Binding-site contacts:
Ligand atom O4' contacts residue DG3 of chain 42.C at 3.2 Å (h-bond).
Ligand atom C4 contacts residue DG3 of chain 42.C at 3.5 Å.
Ligand atom O3' contacts residue HIS496 of chain 42.A at 3.7 Å.
Ligand atom N1 contacts residue TYR404 of chain 42.A at 3.6 Å.
Ligand atom C5' contacts residue PHE402 of chain 42.A at 3.4 Å (hydrophobic).
Ligand atom N4 contacts residue VAL495 of chain 42.A at 3.1 Å.
Ligand atom N3 contacts residue GLU493 of chain 42.A at 3.5 Å (salt-bridge).
Ligand atom C5 contacts residue DG3 of chain 42.C at 3.4 Å.
Ligand atom C5' contacts residue SER403 of chain 42.A at 3.2 Å.
Ligand atom O3' contacts residue SER403 of chain 42.A at 3.5 Å.
Ligand atom N4 contacts residue GLU493 of chain 42.A at 2.6 Å (salt-bridge).
Ligand atom C2' contacts residue THR494 of chain 42.A at 3.3 Å.
Ligand atom N3 contacts residue DG3 of chain 42.C at 3.4 Å.
Ligand atom OP2 contacts residue HIS496 of chain 42.A at 2.9 Å (h-bond).
Ligand atom C5 contacts residue VAL495 of chain 42.A at 3.0 Å (hydrophobic).
Ligand atom O5' contacts residue SER403 of chain 42.A at 3.1 Å (h-bond).
Ligand atom C1' contacts residue DG3 of chain 42.C at 3.7 Å.
Ligand atom C5' contacts residue ASP401 of chain 42.A at 3.5 Å.
Ligand atom C4 contacts residue PHE487 of chain 42.A at 3.7 Å (hydrophobic).
Ligand atom C2 contacts residue TYR404 of chain 42.A at 3.6 Å (hydrophobic).
Ligand atom N9 contacts residue DG3 of chain 42.C at 3.6 Å.
Ligand atom O3' contacts residue ASP401 of chain 42.A at 3.5 Å.
Ligand atom C6 contacts residue DG3 of chain 42.C at 3.5 Å.
Ligand atom N4 contacts residue PHE487 of chain 42.A at 2.9 Å (h-bond).
Ligand atom C4 contacts residue VAL495 of chain 42.A at 3.1 Å (hydrophobic).
Ligand atom C1' contacts residue SER403 of chain 42.A at 3.2 Å.
Ligand atom O6 contacts residue DG4 of chain 42.C at 3.5 Å (h-bond).
Ligand atom O5' contacts residue ASP401 of chain 42.A at 3.7 Å.
Ligand atom N1 contacts residue DG3 of chain 42.C at 3.5 Å.
Ligand atom N4 contacts residue GLU489 of chain 42.A at 3.7 Å.
Ligand atom C8 contacts residue DG3 of chain 42.C at 3.6 Å.
Ligand atom C6 contacts residue VAL495 of chain 42.A at 3.7 Å (hydrophobic).
Ligand atom C6 contacts residue TYR404 of chain 42.A at 3.6 Å (hydrophobic).
Ligand atom O4' contacts residue ASP401 of chain 42.A at 3.2 Å (salt-bridge).
Ligand atom O4' contacts residue SER403 of chain 42.A at 3.3 Å (h-bond).
Ligand atom O6 contacts residue DG3 of chain 42.C at 3.5 Å.
Ligand atom C4 contacts residue GLU493 of chain 42.A at 3.4 Å.
Ligand atom C2 contacts residue DG3 of chain 42.C at 3.4 Å.
Ligand atom C4' contacts residue ASP401 of chain 42.A at 3.5 Å.
Ligand atom N2 contacts residue DG3 of chain 42.C at 3.5 Å (h-bond).

The small molecule below binds the protein below.
Small molecule (SMILES): Nc1ccn([C@H]2C[C@H](O[P](=O)(O)OC[C@H]3O[C@@H](n4cnc5c(=O)nc(N)[nH]c54)C[C@@H]3O[P](=O)(O)OC[C@H]3O[C@@H](n4cnc5c(N)ncnc54)C[C@@H]3O)[C@@H](COP(=O)=O)O2)c(=O)n1

Sequence of chain 42.A:
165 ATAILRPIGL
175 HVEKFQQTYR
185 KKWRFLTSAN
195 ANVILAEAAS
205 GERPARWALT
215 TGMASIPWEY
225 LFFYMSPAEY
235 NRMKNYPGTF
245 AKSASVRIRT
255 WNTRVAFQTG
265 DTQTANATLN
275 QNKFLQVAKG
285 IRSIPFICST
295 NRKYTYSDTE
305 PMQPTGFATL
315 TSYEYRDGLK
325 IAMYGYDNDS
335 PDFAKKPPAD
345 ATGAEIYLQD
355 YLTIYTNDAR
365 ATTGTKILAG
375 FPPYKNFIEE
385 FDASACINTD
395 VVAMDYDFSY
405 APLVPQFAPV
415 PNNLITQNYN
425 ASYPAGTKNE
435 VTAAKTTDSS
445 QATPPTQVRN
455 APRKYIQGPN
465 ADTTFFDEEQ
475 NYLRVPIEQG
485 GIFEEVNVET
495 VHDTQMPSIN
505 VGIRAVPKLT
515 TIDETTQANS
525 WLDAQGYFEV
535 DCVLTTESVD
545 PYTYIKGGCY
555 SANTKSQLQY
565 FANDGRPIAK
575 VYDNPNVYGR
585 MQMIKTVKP